This protein binds this small molecule.
Small molecule (SMILES): O=c1ccn([C@@H]2O[C@H](CO[P](=O)(O)O[P](=O)(O)O[C@H]3O[C@H](CO)[C@@H](O)[C@H](O)[C@H]3O)[C@@H](O)[C@H]2O)c(=O)[nH]1

Binding-site contacts:
Ligand atom O1A contacts residue MG1 of chain 1.P at 2.0 Å.
Ligand atom O4' contacts residue ARG95 of chain 1.B at 3.4 Å (salt-bridge).
Ligand atom O6' contacts residue GLU198 of chain 1.B at 3.4 Å (salt-bridge).
Ligand atom PB contacts residue MG1 of chain 1.P at 3.4 Å.
Ligand atom O2' contacts residue TRP224 of chain 1.B at 3.1 Å (h-bond).
Ligand atom O3A contacts residue MG1 of chain 1.P at 3.4 Å.
Ligand atom C3C contacts residue HIS112 of chain 1.B at 3.5 Å.
Ligand atom C4C contacts residue ASP111 of chain 1.B at 3.4 Å.
Ligand atom O1A contacts residue ASP113 of chain 1.B at 2.9 Å (salt-bridge).
Ligand atom O3C contacts residue HIS112 of chain 1.B at 3.3 Å (h-bond).
Ligand atom O4 contacts residue ASN87 of chain 1.B at 3.5 Å (h-bond).
Ligand atom O1B contacts residue ASN231 of chain 1.B at 3.6 Å (h-bond).
Ligand atom PA contacts residue MG1 of chain 1.P at 3.1 Å.
Ligand atom O2C contacts residue HIS112 of chain 1.B at 3.3 Å.
Ligand atom O4' contacts residue GLU198 of chain 1.B at 2.5 Å (salt-bridge).
Ligand atom C4' contacts residue GLU198 of chain 1.B at 3.3 Å.
Ligand atom O4 contacts residue GLY89 of chain 1.B at 3.2 Å.
Ligand atom O2A contacts residue ASP113 of chain 1.B at 3.5 Å (salt-bridge).
Ligand atom O2C contacts residue PRO27 of chain 1.B at 2.6 Å (h-bond).
Ligand atom C4 contacts residue TYR29 of chain 1.B at 3.4 Å (hydrophobic).
Ligand atom O4 contacts residue TYR29 of chain 1.B at 3.3 Å.
Ligand atom O3C contacts residue PRO27 of chain 1.B at 2.9 Å (h-bond).
Ligand atom O3' contacts residue ASP111 of chain 1.B at 3.0 Å (salt-bridge).
Ligand atom O2B contacts residue MG1 of chain 1.P at 2.3 Å.
Ligand atom O3' contacts residue HIS174 of chain 1.B at 3.5 Å (h-bond).
Ligand atom O3C contacts residue ASP111 of chain 1.B at 3.2 Å (salt-bridge).
Ligand atom N3 contacts residue TRP90 of chain 1.B at 3.3 Å (h-bond).
Ligand atom N3 contacts residue ASP60 of chain 1.B at 3.0 Å (salt-bridge).
Ligand atom O2B contacts residue TRP224 of chain 1.B at 3.3 Å (h-bond).
Ligand atom O2 contacts residue GLY91 of chain 1.B at 3.5 Å.
Ligand atom C2 contacts residue TRP90 of chain 1.B at 3.5 Å (hydrophobic).
Ligand atom O2' contacts residue HIS174 of chain 1.B at 3.3 Å.
Ligand atom O3' contacts residue PRO173 of chain 1.B at 3.1 Å.
Ligand atom O2 contacts residue TRP90 of chain 1.B at 3.5 Å (h-bond).
Ligand atom O2' contacts residue ASP111 of chain 1.B at 3.0 Å (salt-bridge).
Ligand atom O2C contacts residue THR28 of chain 1.B at 3.5 Å.
Ligand atom O3' contacts residue ARG95 of chain 1.B at 3.1 Å (salt-bridge).
Ligand atom O2A contacts residue HIS112 of chain 1.B at 3.2 Å (h-bond).
Ligand atom O2B contacts residue ASN230 of chain 1.B at 3.1 Å (h-bond).
Ligand atom C3' contacts residue ASP111 of chain 1.B at 3.3 Å.

Sequence of chain 1.B:
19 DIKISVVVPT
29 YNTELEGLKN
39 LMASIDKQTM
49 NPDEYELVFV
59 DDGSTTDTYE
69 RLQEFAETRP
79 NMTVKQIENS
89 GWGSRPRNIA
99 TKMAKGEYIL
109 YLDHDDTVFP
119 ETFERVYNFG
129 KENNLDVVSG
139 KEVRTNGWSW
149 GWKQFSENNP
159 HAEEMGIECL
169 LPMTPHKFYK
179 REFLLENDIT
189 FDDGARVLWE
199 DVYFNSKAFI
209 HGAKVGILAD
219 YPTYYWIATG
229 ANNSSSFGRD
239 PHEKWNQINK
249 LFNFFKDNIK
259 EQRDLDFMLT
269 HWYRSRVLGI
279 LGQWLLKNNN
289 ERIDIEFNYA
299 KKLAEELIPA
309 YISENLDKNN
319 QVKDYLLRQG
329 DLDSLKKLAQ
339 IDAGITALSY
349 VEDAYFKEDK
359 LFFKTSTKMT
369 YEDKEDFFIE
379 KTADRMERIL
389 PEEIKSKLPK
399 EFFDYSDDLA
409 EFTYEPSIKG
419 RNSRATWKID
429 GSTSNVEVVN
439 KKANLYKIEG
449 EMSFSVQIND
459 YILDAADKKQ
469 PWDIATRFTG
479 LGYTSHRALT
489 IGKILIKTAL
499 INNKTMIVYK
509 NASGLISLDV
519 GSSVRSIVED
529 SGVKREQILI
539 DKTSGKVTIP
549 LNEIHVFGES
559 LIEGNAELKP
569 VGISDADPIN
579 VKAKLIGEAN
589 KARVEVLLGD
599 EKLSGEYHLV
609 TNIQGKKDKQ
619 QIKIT